Sequence of chain 1.E:
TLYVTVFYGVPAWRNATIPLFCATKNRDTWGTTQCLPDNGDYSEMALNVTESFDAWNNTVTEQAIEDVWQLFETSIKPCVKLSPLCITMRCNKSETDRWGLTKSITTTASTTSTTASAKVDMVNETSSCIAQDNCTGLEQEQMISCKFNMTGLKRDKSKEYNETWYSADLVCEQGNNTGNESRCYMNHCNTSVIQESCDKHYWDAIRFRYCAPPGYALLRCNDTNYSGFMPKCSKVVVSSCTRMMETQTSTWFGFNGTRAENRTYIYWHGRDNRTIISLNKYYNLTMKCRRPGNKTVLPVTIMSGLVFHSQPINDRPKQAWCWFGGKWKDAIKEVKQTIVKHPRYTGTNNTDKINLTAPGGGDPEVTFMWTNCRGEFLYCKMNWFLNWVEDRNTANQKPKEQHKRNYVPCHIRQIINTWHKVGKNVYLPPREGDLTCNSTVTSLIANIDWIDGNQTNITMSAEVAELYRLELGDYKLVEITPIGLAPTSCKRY

Binding-site contacts:
Ligand atom C5 contacts residue ASN156 of chain 1.E at 3.8 Å.
Ligand atom C1 contacts residue ASN156 of chain 1.E at 1.5 Å.
Ligand atom C7 contacts residue ASN156 of chain 1.E at 3.1 Å.
Ligand atom C6 contacts residue GLN154 of chain 1.E at 3.3 Å.
Ligand atom O7 contacts residue ASN156 of chain 1.E at 3.0 Å (h-bond).
Ligand atom C3 contacts residue ASN156 of chain 1.E at 3.9 Å.
Ligand atom N2 contacts residue ASN156 of chain 1.E at 2.9 Å (h-bond).
Ligand atom C8 contacts residue CYS157 of chain 1.E at 3.8 Å (hydrophobic).
Ligand atom O5 contacts residue ASN156 of chain 1.E at 2.4 Å (h-bond).
Ligand atom C8 contacts residue ASN156 of chain 1.E at 3.6 Å.
Ligand atom C8 contacts residue THR158 of chain 1.E at 3.8 Å.
Ligand atom C5 contacts residue GLN154 of chain 1.E at 3.8 Å.
Ligand atom C4 contacts residue ASN156 of chain 1.E at 4.3 Å.
Ligand atom C2 contacts residue ASN156 of chain 1.E at 2.5 Å.

This protein binds this small molecule.
Small molecule (SMILES): CC(=O)N[C@H]1[C@H](O[C@H]2[C@H](O)[C@@H](NC(C)=O)CO[C@@H]2CO[C@@H]2O[C@@H](C)[C@@H](O)[C@@H](O)[C@@H]2O)O[C@H](CO)[C@@H](O)[C@@H]1O